Sequence of chain 3.B:
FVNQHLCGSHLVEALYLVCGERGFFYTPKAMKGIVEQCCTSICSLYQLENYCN

Binding-site contacts:
Ligand atom C1 contacts residue LEU11 of chain 1.B at 4.4 Å (hydrophobic).
Ligand atom O1 contacts residue HIS5 of chain 3.B at 3.4 Å (h-bond).
Ligand atom C1 contacts residue CYS43 of chain 1.B at 4.5 Å (hydrophobic).
Ligand atom C1 contacts residue HIS5 of chain 3.B at 3.5 Å.
Ligand atom O3 contacts residue CYS38 of chain 1.B at 2.7 Å (h-bond).
Ligand atom C4 contacts residue LEU11 of chain 1.B at 3.6 Å (hydrophobic).
Ligand atom O1 contacts residue CYS43 of chain 1.B at 4.4 Å.
Ligand atom C5 contacts residue HIS10 of chain 1.B at 4.0 Å.
Ligand atom C3 contacts residue CYS38 of chain 1.B at 3.4 Å (hydrophobic).
Ligand atom O1 contacts residue LEU48 of chain 1.B at 3.8 Å.
Ligand atom C4 contacts residue HIS5 of chain 3.B at 4.5 Å.
Ligand atom C6 contacts residue HIS10 of chain 1.B at 4.0 Å.
Ligand atom C3 contacts residue HIS5 of chain 3.B at 4.1 Å.
Ligand atom C2 contacts residue HIS5 of chain 3.B at 3.6 Å.
Ligand atom C5 contacts residue HIS5 of chain 3.B at 4.5 Å.
Ligand atom C5 contacts residue CYS7 of chain 1.B at 4.2 Å (hydrophobic).
Ligand atom C6 contacts residue LEU6 of chain 3.B at 4.3 Å (hydrophobic).
Ligand atom C4 contacts residue CYS7 of chain 1.B at 4.1 Å (hydrophobic).
Ligand atom C5 contacts residue LEU6 of chain 3.B at 3.8 Å (hydrophobic).
Ligand atom C3 contacts residue LEU11 of chain 1.B at 4.0 Å (hydrophobic).
Ligand atom C2 contacts residue CYS43 of chain 1.B at 3.5 Å (hydrophobic).
Ligand atom C3 contacts residue CYS43 of chain 1.B at 3.9 Å (hydrophobic).
Ligand atom O3 contacts residue ILE42 of chain 1.B at 3.5 Å.
Ligand atom C6 contacts residue HIS5 of chain 3.B at 4.1 Å.
Ligand atom O3 contacts residue CYS43 of chain 1.B at 2.9 Å (h-bond).
Ligand atom O1 contacts residue ALA14 of chain 1.B at 3.8 Å.
Ligand atom C4 contacts residue CYS38 of chain 1.B at 3.2 Å (hydrophobic).
Ligand atom O1 contacts residue LEU17 of chain 3.A at 3.3 Å.
Ligand atom C2 contacts residue LEU48 of chain 1.B at 4.3 Å (hydrophobic).
Ligand atom C1 contacts residue LEU48 of chain 1.B at 4.2 Å (hydrophobic).
Ligand atom C1 contacts residue ALA14 of chain 1.B at 4.5 Å (hydrophobic).
Ligand atom C6 contacts residue LEU11 of chain 1.B at 4.0 Å (hydrophobic).
Ligand atom C5 contacts residue LEU11 of chain 1.B at 3.6 Å (hydrophobic).
Ligand atom C2 contacts residue LEU11 of chain 1.B at 4.4 Å (hydrophobic).
Ligand atom C4 contacts residue LEU6 of chain 3.B at 4.4 Å (hydrophobic).
Ligand atom O3 contacts residue SER41 of chain 1.B at 3.3 Å (h-bond).

Sequence of chain 3.A:
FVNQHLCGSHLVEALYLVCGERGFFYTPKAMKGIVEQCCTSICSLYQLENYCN

The protein below binds the small molecule below.
Small molecule (SMILES): Oc1cccc(O)c1

Sequence of chain 1.B:
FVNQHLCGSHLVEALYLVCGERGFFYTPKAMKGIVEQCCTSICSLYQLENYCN